Binding-site contacts:
Ligand atom C1 contacts residue LEU922 of chain 1.A at 4.3 Å (hydrophobic).
Ligand atom C6 contacts residue LEU922 of chain 1.A at 4.5 Å (hydrophobic).
Ligand atom C8 contacts residue THR716 of chain 1.A at 4.4 Å.
Ligand atom C2 contacts residue ASN717 of chain 1.A at 2.5 Å.
Ligand atom C3 contacts residue LEU922 of chain 1.A at 4.3 Å (hydrophobic).
Ligand atom O6 contacts residue PHE718 of chain 1.A at 4.4 Å.
Ligand atom N2 contacts residue ASN717 of chain 1.A at 2.9 Å (h-bond).
Ligand atom C8 contacts residue ASN925 of chain 1.A at 4.5 Å.
Ligand atom C3 contacts residue ASN717 of chain 1.A at 3.8 Å.
Ligand atom O7 contacts residue ASN925 of chain 1.A at 4.4 Å.
Ligand atom O7 contacts residue GLN1071 of chain 1.A at 3.7 Å.
Ligand atom O7 contacts residue ASN717 of chain 1.A at 3.0 Å (h-bond).
Ligand atom O5 contacts residue ASN717 of chain 1.A at 2.4 Å (h-bond).
Ligand atom O4 contacts residue LEU922 of chain 1.A at 3.8 Å.
Ligand atom O7 contacts residue LEU922 of chain 1.A at 3.5 Å.
Ligand atom C1 contacts residue ASN717 of chain 1.A at 1.4 Å.
Ligand atom C5 contacts residue ASN717 of chain 1.A at 3.7 Å.
Ligand atom C8 contacts residue GLN926 of chain 1.A at 4.4 Å.
Ligand atom C4 contacts residue ASN717 of chain 1.A at 4.2 Å.
Ligand atom O6 contacts residue GLN926 of chain 1.A at 3.0 Å (h-bond).
Ligand atom N2 contacts residue LEU922 of chain 1.A at 4.4 Å.
Ligand atom C4 contacts residue LEU922 of chain 1.A at 4.4 Å (hydrophobic).
Ligand atom C7 contacts residue LEU922 of chain 1.A at 3.8 Å (hydrophobic).
Ligand atom C5 contacts residue LEU922 of chain 1.A at 4.0 Å (hydrophobic).
Ligand atom C5 contacts residue GLN926 of chain 1.A at 4.0 Å.
Ligand atom C6 contacts residue GLN926 of chain 1.A at 3.8 Å.
Ligand atom C8 contacts residue ASN717 of chain 1.A at 4.3 Å.
Ligand atom C7 contacts residue ASN717 of chain 1.A at 3.1 Å.
Ligand atom O5 contacts residue GLN926 of chain 1.A at 4.5 Å.
Ligand atom C8 contacts residue LEU922 of chain 1.A at 4.0 Å (hydrophobic).

A small-molecule ligand and the protein it binds are described below.
Small molecule (SMILES): CC(=O)N[C@H]1[C@H](O[C@H]2[C@H](O)[C@@H](NC(C)=O)CO[C@@H]2CO)O[C@H](CO)[C@@H](O)[C@@H]1O

Sequence of chain 1.A:
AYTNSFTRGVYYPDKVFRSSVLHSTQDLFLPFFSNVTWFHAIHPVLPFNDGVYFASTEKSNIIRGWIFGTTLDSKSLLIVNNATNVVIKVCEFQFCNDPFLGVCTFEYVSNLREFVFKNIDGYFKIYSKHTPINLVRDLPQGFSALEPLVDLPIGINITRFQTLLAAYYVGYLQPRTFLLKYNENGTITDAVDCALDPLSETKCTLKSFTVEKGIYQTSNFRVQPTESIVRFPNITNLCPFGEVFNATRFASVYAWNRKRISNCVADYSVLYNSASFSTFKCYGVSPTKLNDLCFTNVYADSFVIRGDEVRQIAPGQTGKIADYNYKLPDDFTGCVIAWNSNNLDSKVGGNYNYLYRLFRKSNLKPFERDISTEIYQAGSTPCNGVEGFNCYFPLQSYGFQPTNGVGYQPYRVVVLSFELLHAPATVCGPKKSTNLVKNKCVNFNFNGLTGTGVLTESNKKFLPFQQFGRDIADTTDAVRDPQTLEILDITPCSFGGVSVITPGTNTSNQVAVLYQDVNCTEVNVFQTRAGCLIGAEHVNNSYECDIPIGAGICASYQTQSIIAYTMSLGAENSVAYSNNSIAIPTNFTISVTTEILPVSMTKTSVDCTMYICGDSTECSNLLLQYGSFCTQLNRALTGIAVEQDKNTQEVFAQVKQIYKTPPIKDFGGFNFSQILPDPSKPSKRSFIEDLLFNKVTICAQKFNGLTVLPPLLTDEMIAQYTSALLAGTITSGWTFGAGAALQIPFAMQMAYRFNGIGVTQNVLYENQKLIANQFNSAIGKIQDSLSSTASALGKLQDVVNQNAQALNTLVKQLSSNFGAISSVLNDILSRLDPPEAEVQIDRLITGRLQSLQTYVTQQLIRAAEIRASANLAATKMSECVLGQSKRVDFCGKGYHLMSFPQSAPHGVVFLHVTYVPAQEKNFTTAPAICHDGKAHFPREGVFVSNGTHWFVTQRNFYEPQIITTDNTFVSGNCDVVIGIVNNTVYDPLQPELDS